This protein binds this small molecule.
Small molecule (SMILES): O=P(O)(O)O[C@@H]1[C@H](O)[C@H](O)[C@@H](OP(=O)(O)O)[C@H](OP(=O)(O)O)[C@H]1O

Binding-site contacts:
Ligand atom P4 contacts residue THR268 of chain 1.C at 3.8 Å.
Ligand atom O51 contacts residue TYR567 of chain 1.C at 3.0 Å (h-bond).
Ligand atom O43 contacts residue LEU269 of chain 1.C at 4.2 Å.
Ligand atom P5 contacts residue ARG270 of chain 1.C at 3.9 Å.
Ligand atom O51 contacts residue LYS507 of chain 1.C at 2.9 Å (salt-bridge).
Ligand atom O52 contacts residue ARG270 of chain 1.C at 3.9 Å.
Ligand atom O3 contacts residue LYS569 of chain 1.C at 4.4 Å.
Ligand atom O43 contacts residue ARG266 of chain 1.C at 2.5 Å (salt-bridge).
Ligand atom O42 contacts residue LEU269 of chain 1.C at 2.7 Å (h-bond).
Ligand atom O53 contacts residue ARG270 of chain 1.C at 3.1 Å (salt-bridge).
Ligand atom C5 contacts residue LYS569 of chain 1.C at 4.4 Å.
Ligand atom O11 contacts residue ARG568 of chain 1.C at 2.9 Å.
Ligand atom O41 contacts residue ARG411 of chain 1.C at 4.1 Å.
Ligand atom O41 contacts residue LYS569 of chain 1.C at 3.4 Å (salt-bridge).
Ligand atom C4 contacts residue LYS569 of chain 1.C at 4.1 Å.
Ligand atom O6 contacts residue ARG270 of chain 1.C at 4.2 Å.
Ligand atom O51 contacts residue ARG510 of chain 1.C at 2.9 Å (salt-bridge).
Ligand atom P4 contacts residue ARG266 of chain 1.C at 3.5 Å.
Ligand atom O42 contacts residue THR268 of chain 1.C at 3.5 Å (h-bond).
Ligand atom C1 contacts residue ARG568 of chain 1.C at 4.4 Å.
Ligand atom O1 contacts residue ARG568 of chain 1.C at 3.3 Å (salt-bridge).
Ligand atom P5 contacts residue TYR567 of chain 1.C at 3.4 Å.
Ligand atom O4 contacts residue ARG270 of chain 1.C at 3.7 Å.
Ligand atom O51 contacts residue LYS569 of chain 1.C at 4.1 Å.
Ligand atom O53 contacts residue LYS507 of chain 1.C at 3.5 Å.
Ligand atom O5 contacts residue LYS569 of chain 1.C at 3.5 Å.
Ligand atom O5 contacts residue TYR567 of chain 1.C at 3.7 Å.
Ligand atom P5 contacts residue ARG510 of chain 1.C at 4.4 Å.
Ligand atom O6 contacts residue TYR567 of chain 1.C at 3.8 Å.
Ligand atom O3 contacts residue ARG568 of chain 1.C at 3.5 Å (salt-bridge).
Ligand atom O41 contacts residue ARG266 of chain 1.C at 2.7 Å (salt-bridge).
Ligand atom P1 contacts residue ARG568 of chain 1.C at 3.7 Å.
Ligand atom O52 contacts residue LYS507 of chain 1.C at 3.5 Å (salt-bridge).
Ligand atom C5 contacts residue ARG270 of chain 1.C at 3.9 Å.
Ligand atom P4 contacts residue LEU269 of chain 1.C at 4.0 Å.
Ligand atom O43 contacts residue THR268 of chain 1.C at 3.0 Å (h-bond).
Ligand atom O5 contacts residue ARG270 of chain 1.C at 4.3 Å.
Ligand atom O53 contacts residue TYR567 of chain 1.C at 3.0 Å (h-bond).
Ligand atom P5 contacts residue LYS507 of chain 1.C at 3.5 Å.
Ligand atom O42 contacts residue ARG270 of chain 1.C at 3.5 Å (salt-bridge).

Sequence of chain 1.C:
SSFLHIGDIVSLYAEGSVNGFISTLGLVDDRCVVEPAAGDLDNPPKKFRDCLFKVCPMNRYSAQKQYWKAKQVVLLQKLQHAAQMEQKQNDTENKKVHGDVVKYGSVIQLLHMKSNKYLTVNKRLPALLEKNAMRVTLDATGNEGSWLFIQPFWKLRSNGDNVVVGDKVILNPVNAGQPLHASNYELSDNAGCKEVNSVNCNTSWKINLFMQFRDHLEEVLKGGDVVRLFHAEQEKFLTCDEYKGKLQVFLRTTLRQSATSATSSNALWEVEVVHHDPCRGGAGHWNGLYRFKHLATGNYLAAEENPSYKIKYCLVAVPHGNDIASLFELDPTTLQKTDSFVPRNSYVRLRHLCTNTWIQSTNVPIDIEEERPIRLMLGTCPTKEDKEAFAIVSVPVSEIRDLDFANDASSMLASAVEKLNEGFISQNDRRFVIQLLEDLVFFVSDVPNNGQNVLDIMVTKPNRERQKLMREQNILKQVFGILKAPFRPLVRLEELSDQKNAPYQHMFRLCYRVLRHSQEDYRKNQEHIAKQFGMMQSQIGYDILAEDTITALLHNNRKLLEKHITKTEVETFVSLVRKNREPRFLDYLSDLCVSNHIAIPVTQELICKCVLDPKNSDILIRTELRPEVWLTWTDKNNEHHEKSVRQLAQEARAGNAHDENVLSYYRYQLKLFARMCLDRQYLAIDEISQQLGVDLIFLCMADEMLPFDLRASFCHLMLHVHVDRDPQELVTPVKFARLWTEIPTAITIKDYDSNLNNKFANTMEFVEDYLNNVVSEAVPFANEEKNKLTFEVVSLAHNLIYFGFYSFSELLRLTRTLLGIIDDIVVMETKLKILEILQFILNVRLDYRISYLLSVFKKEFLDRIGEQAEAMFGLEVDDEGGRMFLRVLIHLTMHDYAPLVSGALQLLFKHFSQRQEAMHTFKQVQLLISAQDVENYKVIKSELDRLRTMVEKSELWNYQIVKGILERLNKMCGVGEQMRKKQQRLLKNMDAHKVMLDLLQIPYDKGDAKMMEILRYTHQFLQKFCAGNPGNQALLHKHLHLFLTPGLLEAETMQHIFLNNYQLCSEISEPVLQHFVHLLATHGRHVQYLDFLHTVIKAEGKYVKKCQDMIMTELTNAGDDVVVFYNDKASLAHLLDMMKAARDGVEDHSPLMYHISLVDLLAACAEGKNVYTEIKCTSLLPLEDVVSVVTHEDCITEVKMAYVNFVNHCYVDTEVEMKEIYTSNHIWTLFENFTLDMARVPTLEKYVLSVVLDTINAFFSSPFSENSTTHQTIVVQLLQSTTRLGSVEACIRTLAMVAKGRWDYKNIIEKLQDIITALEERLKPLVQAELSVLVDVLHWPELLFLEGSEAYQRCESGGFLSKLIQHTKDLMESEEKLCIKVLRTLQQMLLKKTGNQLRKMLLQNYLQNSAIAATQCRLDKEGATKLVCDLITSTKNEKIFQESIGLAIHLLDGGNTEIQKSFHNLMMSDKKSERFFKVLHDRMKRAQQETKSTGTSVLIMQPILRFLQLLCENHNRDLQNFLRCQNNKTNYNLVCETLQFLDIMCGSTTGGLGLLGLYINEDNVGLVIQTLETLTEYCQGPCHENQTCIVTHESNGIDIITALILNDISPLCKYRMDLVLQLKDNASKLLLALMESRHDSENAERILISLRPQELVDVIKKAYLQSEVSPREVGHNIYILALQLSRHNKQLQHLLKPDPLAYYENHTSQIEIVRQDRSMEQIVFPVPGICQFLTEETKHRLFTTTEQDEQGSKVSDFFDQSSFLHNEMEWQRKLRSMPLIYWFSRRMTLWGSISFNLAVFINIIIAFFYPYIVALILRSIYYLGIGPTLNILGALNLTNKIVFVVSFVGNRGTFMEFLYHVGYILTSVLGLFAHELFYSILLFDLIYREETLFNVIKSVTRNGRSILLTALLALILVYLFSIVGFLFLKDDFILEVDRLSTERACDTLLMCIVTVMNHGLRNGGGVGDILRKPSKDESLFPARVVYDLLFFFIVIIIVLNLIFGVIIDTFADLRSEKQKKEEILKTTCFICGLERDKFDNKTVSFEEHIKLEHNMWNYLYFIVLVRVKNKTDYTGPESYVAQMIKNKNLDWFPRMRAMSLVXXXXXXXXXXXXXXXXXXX